This small molecule binds to this protein.
Small molecule (SMILES): CC1(C)Cc2cc(Cl)ccc2C(N[C@@H](Cc2ccccc2)c2nc(=O)c3cnccc3[nH]2)=N1

Binding-site contacts:
Ligand atom C10 contacts residue GLY236 of chain 1.A at 3.7 Å.
Ligand atom CL1 contacts residue GLY80 of chain 1.A at 3.5 Å.
Ligand atom C17 contacts residue ARG241 of chain 1.A at 3.7 Å.
Ligand atom C29 contacts residue GLY236 of chain 1.A at 3.2 Å.
Ligand atom C30 contacts residue LEU36 of chain 1.A at 3.9 Å (hydrophobic).
Ligand atom C8 contacts residue ARG241 of chain 1.A at 3.8 Å.
Ligand atom C14 contacts residue GLY236 of chain 1.A at 3.2 Å.
Ligand atom C2 contacts residue PHE114 of chain 1.A at 3.8 Å (hydrophobic).
Ligand atom N24 contacts residue THR238 of chain 1.A at 3.0 Å (h-bond).
Ligand atom C27 contacts residue ASP38 of chain 1.A at 3.7 Å.
Ligand atom CL1 contacts residue TYR77 of chain 1.A at 3.9 Å.
Ligand atom C31 contacts residue GLY19 of chain 1.A at 3.8 Å.
Ligand atom C26 contacts residue GLY17 of chain 1.A at 3.8 Å.
Ligand atom O25 contacts residue THR238 of chain 1.A at 3.3 Å (h-bond).
Ligand atom C17 contacts residue GLN79 of chain 1.A at 3.5 Å.
Ligand atom C19 contacts residue THR238 of chain 1.A at 3.6 Å.
Ligand atom O25 contacts residue THR237 of chain 1.A at 3.4 Å.
Ligand atom N11 contacts residue GLY236 of chain 1.A at 2.9 Å (h-bond).
Ligand atom C30 contacts residue GLN18 of chain 1.A at 3.5 Å.
Ligand atom C30 contacts residue GLY19 of chain 1.A at 3.5 Å.
Ligand atom C31 contacts residue GLN18 of chain 1.A at 3.3 Å.
Ligand atom C32 contacts residue TRP121 of chain 1.A at 3.9 Å (hydrophobic).
Ligand atom N24 contacts residue THR237 of chain 1.A at 3.6 Å.
Ligand atom C12 contacts residue GLY236 of chain 1.A at 3.8 Å.
Ligand atom C28 contacts residue LEU36 of chain 1.A at 3.6 Å (hydrophobic).
Ligand atom O25 contacts residue ASN239 of chain 1.A at 2.9 Å (h-bond).
Ligand atom C18 contacts residue ARG241 of chain 1.A at 3.5 Å.
Ligand atom C21 contacts residue ARG241 of chain 1.A at 3.5 Å.
Ligand atom CL1 contacts residue LYS113 of chain 1.A at 3.8 Å.
Ligand atom C9 contacts residue TYR77 of chain 1.A at 3.5 Å (hydrophobic).
Ligand atom C27 contacts residue LEU36 of chain 1.A at 3.6 Å (hydrophobic).
Ligand atom C2 contacts residue TYR77 of chain 1.A at 3.6 Å (hydrophobic).
Ligand atom C19 contacts residue THR237 of chain 1.A at 3.7 Å.
Ligand atom C5 contacts residue GLN79 of chain 1.A at 3.9 Å.
Ligand atom N20 contacts residue ARG241 of chain 1.A at 3.4 Å.
Ligand atom C32 contacts residue GLN18 of chain 1.A at 3.8 Å.
Ligand atom C27 contacts residue GLY236 of chain 1.A at 3.4 Å.
Ligand atom C31 contacts residue TRP121 of chain 1.A at 3.9 Å (hydrophobic).
Ligand atom C31 contacts residue LEU36 of chain 1.A at 3.8 Å (hydrophobic).
Ligand atom C15 contacts residue THR238 of chain 1.A at 3.4 Å.

Sequence of chain 1.A:
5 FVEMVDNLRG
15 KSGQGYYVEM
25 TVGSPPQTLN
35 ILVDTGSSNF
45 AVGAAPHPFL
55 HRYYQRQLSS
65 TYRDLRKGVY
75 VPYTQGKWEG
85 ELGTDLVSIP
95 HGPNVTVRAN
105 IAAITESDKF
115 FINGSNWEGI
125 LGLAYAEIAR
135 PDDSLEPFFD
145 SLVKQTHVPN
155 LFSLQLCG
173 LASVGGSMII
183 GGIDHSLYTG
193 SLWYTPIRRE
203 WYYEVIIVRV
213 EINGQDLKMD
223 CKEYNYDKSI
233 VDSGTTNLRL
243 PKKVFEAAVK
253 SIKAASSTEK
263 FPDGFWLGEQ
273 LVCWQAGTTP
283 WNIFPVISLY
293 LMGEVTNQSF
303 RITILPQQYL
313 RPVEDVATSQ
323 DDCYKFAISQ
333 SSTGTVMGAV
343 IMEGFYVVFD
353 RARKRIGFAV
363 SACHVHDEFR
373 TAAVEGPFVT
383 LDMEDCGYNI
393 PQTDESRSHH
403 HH